The small molecule below binds the protein below.
Small molecule (SMILES): Cc1nc2cccc(O)c2[nH]1

Sequence of chain 6.A:
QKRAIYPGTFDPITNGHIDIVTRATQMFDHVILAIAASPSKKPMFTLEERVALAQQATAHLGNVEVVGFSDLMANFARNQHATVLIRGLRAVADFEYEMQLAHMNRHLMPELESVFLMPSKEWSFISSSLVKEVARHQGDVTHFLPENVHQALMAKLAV

Binding-site contacts:
Ligand atom C2 contacts residue MET105 of chain 2.A at 4.0 Å (hydrophobic).
Ligand atom C11 contacts residue HIS138 of chain 6.A at 4.1 Å.
Ligand atom C4 contacts residue ASN106 of chain 2.A at 3.2 Å.
Ligand atom C7 contacts residue MET74 of chain 2.A at 4.0 Å (hydrophobic).
Ligand atom C3 contacts residue LEU131 of chain 6.A at 4.1 Å (hydrophobic).
Ligand atom C3 contacts residue GLU134 of chain 6.A at 4.0 Å.
Ligand atom O5 contacts residue MET74 of chain 2.A at 3.3 Å.
Ligand atom C3 contacts residue VAL135 of chain 6.A at 3.9 Å (hydrophobic).
Ligand atom C6 contacts residue LEU73 of chain 2.A at 3.3 Å (hydrophobic).
Ligand atom N10 contacts residue LEU73 of chain 2.A at 3.3 Å.
Ligand atom C7 contacts residue GLU134 of chain 6.A at 4.0 Å.
Ligand atom C9 contacts residue MET74 of chain 2.A at 3.9 Å (hydrophobic).
Ligand atom C11 contacts residue LEU73 of chain 2.A at 4.2 Å (hydrophobic).
Ligand atom C1 contacts residue LEU109 of chain 2.A at 4.2 Å (hydrophobic).
Ligand atom C11 contacts residue GLU134 of chain 6.A at 3.9 Å.
Ligand atom C1 contacts residue MET105 of chain 2.A at 4.1 Å (hydrophobic).
Ligand atom C9 contacts residue GLU134 of chain 6.A at 3.8 Å.
Ligand atom C11 contacts residue MET74 of chain 2.A at 4.1 Å (hydrophobic).
Ligand atom C9 contacts residue LEU73 of chain 2.A at 3.8 Å (hydrophobic).
Ligand atom C4 contacts residue MET74 of chain 2.A at 3.6 Å (hydrophobic).
Ligand atom C4 contacts residue ALA75 of chain 2.A at 4.4 Å (hydrophobic).
Ligand atom N8 contacts residue LEU73 of chain 2.A at 4.1 Å.
Ligand atom C7 contacts residue LEU73 of chain 2.A at 3.8 Å (hydrophobic).
Ligand atom C2 contacts residue LEU102 of chain 2.A at 4.3 Å (hydrophobic).
Ligand atom O5 contacts residue ASN106 of chain 2.A at 2.5 Å (h-bond).
Ligand atom N8 contacts residue MET74 of chain 2.A at 4.4 Å.
Ligand atom C1 contacts residue MET74 of chain 2.A at 4.3 Å (hydrophobic).
Ligand atom C1 contacts residue VAL135 of chain 6.A at 4.3 Å (hydrophobic).
Ligand atom O5 contacts residue LEU73 of chain 2.A at 3.6 Å.
Ligand atom C4 contacts residue LEU73 of chain 2.A at 3.6 Å (hydrophobic).
Ligand atom C11 contacts residue ASP72 of chain 2.A at 4.0 Å.
Ligand atom N8 contacts residue GLU134 of chain 6.A at 2.9 Å (salt-bridge).
Ligand atom C1 contacts residue ASN106 of chain 2.A at 3.2 Å.
Ligand atom C3 contacts residue LEU73 of chain 2.A at 4.4 Å (hydrophobic).
Ligand atom N10 contacts residue MET74 of chain 2.A at 2.9 Å (h-bond).
Ligand atom C2 contacts residue VAL135 of chain 6.A at 3.6 Å (hydrophobic).
Ligand atom C6 contacts residue MET74 of chain 2.A at 3.4 Å (hydrophobic).
Ligand atom O5 contacts residue ALA75 of chain 2.A at 3.1 Å (h-bond).
Ligand atom C2 contacts residue LEU131 of chain 6.A at 4.1 Å (hydrophobic).
Ligand atom C1 contacts residue LEU73 of chain 2.A at 4.2 Å (hydrophobic).

Sequence of chain 2.A:
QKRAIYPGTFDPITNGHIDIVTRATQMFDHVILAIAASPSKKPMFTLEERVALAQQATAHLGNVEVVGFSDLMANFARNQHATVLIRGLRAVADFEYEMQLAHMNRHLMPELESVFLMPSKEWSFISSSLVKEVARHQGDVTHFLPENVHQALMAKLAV